Sequence of chain 1.A:
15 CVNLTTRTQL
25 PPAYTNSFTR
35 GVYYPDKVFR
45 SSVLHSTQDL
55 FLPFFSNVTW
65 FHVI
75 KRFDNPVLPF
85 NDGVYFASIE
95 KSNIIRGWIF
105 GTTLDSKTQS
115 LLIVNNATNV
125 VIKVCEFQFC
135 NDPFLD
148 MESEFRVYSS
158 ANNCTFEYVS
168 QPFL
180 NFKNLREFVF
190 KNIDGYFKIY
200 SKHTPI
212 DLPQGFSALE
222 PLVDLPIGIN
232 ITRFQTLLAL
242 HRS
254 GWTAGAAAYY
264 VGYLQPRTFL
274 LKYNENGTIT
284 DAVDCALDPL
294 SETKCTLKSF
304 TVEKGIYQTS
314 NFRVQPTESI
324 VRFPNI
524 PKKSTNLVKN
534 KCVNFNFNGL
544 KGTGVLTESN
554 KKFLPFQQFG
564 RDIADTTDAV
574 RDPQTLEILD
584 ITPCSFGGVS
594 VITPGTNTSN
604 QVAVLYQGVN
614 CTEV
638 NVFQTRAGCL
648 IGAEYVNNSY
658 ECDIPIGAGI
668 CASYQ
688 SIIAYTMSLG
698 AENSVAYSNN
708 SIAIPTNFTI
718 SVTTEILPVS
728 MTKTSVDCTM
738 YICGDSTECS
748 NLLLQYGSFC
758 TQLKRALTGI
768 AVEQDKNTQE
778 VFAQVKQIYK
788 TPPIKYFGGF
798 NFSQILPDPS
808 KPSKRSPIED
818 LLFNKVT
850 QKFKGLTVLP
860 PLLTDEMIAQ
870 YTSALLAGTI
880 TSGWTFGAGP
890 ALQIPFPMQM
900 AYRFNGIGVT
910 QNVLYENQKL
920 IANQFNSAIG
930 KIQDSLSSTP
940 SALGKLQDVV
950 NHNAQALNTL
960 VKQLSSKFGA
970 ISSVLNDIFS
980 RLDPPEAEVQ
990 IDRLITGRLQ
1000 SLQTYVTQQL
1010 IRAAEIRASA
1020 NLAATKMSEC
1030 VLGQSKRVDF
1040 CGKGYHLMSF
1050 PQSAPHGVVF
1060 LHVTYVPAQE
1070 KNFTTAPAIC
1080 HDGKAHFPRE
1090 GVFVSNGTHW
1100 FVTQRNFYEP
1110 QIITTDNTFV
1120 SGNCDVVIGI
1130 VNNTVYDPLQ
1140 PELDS

Binding-site contacts:
Ligand atom C5 contacts residue ASN231 of chain 1.A at 3.7 Å.
Ligand atom O6 contacts residue HIS516 of chain 1.B at 3.3 Å.
Ligand atom N2 contacts residue ASN231 of chain 1.A at 2.9 Å (h-bond).
Ligand atom O5 contacts residue ASN231 of chain 1.A at 2.4 Å (h-bond).
Ligand atom C1 contacts residue ASN231 of chain 1.A at 1.4 Å.
Ligand atom C3 contacts residue ASN231 of chain 1.A at 3.8 Å.
Ligand atom O6 contacts residue ASN231 of chain 1.A at 4.3 Å.
Ligand atom C7 contacts residue ASN231 of chain 1.A at 3.7 Å.
Ligand atom C4 contacts residue ASN231 of chain 1.A at 4.2 Å.
Ligand atom O7 contacts residue ASN231 of chain 1.A at 4.0 Å.
Ligand atom C2 contacts residue ASN231 of chain 1.A at 2.5 Å.
Ligand atom C6 contacts residue HIS516 of chain 1.B at 4.2 Å.

The protein below binds the small molecule below.
Small molecule (SMILES): CC(=O)N[C@@H]1[C@@H](O)[C@H](O)[C@@H](CO)O[C@H]1O

Sequence of chain 1.B:
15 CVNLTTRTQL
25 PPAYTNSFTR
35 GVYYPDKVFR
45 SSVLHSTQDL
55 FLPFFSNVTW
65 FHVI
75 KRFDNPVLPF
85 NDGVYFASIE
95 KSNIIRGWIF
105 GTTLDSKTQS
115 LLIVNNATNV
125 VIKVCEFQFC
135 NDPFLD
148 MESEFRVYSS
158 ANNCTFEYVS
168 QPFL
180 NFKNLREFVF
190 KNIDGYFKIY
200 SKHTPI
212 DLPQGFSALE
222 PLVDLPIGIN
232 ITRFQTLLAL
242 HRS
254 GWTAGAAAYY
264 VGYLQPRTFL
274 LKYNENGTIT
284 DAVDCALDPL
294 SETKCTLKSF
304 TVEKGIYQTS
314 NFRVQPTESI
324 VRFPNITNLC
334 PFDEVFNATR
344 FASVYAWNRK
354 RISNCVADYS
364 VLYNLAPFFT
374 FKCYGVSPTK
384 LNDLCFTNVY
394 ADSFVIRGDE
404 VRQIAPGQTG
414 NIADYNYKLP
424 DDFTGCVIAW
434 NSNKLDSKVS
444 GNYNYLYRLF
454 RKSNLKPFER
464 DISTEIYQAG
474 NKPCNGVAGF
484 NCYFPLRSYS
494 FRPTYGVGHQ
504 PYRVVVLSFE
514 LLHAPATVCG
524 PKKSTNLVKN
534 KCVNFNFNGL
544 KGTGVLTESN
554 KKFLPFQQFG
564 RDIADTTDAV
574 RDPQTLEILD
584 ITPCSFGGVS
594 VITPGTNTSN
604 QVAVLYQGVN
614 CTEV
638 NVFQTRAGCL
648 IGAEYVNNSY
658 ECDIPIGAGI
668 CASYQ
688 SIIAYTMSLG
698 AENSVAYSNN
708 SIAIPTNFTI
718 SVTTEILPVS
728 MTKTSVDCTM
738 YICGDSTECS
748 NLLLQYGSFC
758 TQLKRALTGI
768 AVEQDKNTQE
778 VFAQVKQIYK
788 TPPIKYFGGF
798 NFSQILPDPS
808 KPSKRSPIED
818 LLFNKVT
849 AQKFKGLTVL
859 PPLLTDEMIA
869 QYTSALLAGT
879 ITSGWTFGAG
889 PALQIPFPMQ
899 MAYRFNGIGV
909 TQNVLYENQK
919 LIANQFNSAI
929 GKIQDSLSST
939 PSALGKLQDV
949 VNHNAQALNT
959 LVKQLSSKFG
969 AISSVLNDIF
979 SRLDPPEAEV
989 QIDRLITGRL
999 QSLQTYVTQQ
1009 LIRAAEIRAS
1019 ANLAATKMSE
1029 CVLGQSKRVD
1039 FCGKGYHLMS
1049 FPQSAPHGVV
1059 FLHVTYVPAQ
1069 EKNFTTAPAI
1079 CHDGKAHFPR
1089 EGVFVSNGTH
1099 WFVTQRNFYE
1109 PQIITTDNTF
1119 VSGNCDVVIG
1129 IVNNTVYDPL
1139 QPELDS